A protein and the small-molecule ligand that binds it are described below.
Small molecule (SMILES): CC(=O)N[C@H]1[C@H](O[C@H]2[C@H](O)[C@@H](NC(C)=O)CO[C@@H]2CO)O[C@H](CO)[C@@H](O[C@@H]2O[C@H](CO)[C@@H](O)[C@H](O)[C@@H]2O)[C@@H]1O

Binding-site contacts:
Ligand atom C4 contacts residue ASN54 of chain 1.J at 4.3 Å.
Ligand atom O3 contacts residue GLU194 of chain 1.J at 3.8 Å.
Ligand atom C6 contacts residue THR57 of chain 1.J at 4.4 Å.
Ligand atom C8 contacts residue ARG193 of chain 1.J at 4.2 Å.
Ligand atom O7 contacts residue ALA53 of chain 1.J at 3.7 Å.
Ligand atom C7 contacts residue GLU194 of chain 1.J at 4.0 Å.
Ligand atom O6 contacts residue THR57 of chain 1.J at 4.4 Å.
Ligand atom C1 contacts residue ASN54 of chain 1.J at 1.4 Å.
Ligand atom C5 contacts residue ASN54 of chain 1.J at 3.7 Å.
Ligand atom C1 contacts residue GLU194 of chain 1.J at 4.3 Å.
Ligand atom C7 contacts residue ALA53 of chain 1.J at 4.5 Å (hydrophobic).
Ligand atom N2 contacts residue ASN54 of chain 1.J at 2.8 Å (h-bond).
Ligand atom O5 contacts residue ASN54 of chain 1.J at 2.5 Å (h-bond).
Ligand atom C3 contacts residue ASN54 of chain 1.J at 3.8 Å.
Ligand atom O7 contacts residue ASN54 of chain 1.J at 2.9 Å (h-bond).
Ligand atom O6 contacts residue GLY214 of chain 1.J at 4.3 Å.
Ligand atom C5 contacts residue THR56 of chain 1.J at 4.1 Å.
Ligand atom O7 contacts residue HIS52 of chain 1.J at 2.4 Å (h-bond).
Ligand atom C8 contacts residue HIS52 of chain 1.J at 3.7 Å.
Ligand atom O5 contacts residue THR56 of chain 1.J at 4.2 Å.
Ligand atom O7 contacts residue LEU215 of chain 1.J at 4.5 Å.
Ligand atom N2 contacts residue GLU194 of chain 1.J at 3.3 Å (salt-bridge).
Ligand atom C1 contacts residue THR56 of chain 1.J at 4.3 Å.
Ligand atom C7 contacts residue LEU215 of chain 1.J at 4.2 Å (hydrophobic).
Ligand atom O5 contacts residue THR57 of chain 1.J at 4.1 Å.
Ligand atom C2 contacts residue GLU194 of chain 1.J at 3.8 Å.
Ligand atom C2 contacts residue ASN54 of chain 1.J at 2.5 Å.
Ligand atom C8 contacts residue LEU215 of chain 1.J at 3.2 Å (hydrophobic).
Ligand atom C3 contacts residue GLU194 of chain 1.J at 3.4 Å.
Ligand atom C8 contacts residue GLU194 of chain 1.J at 3.7 Å.
Ligand atom C7 contacts residue ASN54 of chain 1.J at 3.2 Å.
Ligand atom C7 contacts residue HIS52 of chain 1.J at 3.3 Å.

Sequence of chain 1.J:
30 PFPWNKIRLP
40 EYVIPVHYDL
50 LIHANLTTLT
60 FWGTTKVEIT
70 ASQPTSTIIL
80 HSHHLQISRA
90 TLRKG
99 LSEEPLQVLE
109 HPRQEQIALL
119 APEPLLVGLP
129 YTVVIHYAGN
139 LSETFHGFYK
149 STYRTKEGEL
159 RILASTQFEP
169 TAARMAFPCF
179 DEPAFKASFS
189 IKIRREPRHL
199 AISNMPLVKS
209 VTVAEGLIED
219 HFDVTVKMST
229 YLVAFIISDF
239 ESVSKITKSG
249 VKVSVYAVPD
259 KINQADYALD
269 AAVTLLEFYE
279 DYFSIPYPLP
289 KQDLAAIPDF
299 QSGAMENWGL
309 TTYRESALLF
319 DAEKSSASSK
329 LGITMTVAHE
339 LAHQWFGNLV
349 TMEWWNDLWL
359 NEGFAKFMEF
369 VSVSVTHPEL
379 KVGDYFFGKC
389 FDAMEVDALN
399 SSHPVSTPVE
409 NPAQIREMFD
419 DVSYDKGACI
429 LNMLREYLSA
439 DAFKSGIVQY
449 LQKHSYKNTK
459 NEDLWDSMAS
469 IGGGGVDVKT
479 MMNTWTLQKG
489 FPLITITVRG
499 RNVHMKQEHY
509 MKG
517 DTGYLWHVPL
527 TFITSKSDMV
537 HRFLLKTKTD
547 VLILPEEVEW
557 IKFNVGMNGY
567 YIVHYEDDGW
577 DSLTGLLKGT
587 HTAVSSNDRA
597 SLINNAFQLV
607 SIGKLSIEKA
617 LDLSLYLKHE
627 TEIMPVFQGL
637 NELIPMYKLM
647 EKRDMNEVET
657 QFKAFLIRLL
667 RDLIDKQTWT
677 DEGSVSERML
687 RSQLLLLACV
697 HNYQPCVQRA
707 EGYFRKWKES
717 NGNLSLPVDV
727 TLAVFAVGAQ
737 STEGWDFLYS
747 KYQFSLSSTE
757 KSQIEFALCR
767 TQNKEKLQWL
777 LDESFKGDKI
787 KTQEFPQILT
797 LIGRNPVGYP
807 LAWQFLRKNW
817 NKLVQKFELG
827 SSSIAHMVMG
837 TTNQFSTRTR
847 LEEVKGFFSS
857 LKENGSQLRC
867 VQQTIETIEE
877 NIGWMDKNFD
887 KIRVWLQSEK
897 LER